Binding-site contacts:
Ligand atom C30 contacts residue GLY50 of chain 1.A at 3.3 Å.
Ligand atom C15 contacts residue ASP48 of chain 1.A at 3.4 Å.
Ligand atom O27 contacts residue TYR87 of chain 1.A at 3.3 Å.
Ligand atom C37 contacts residue PRO86 of chain 1.A at 3.5 Å (hydrophobic).
Ligand atom C8 contacts residue GLY246 of chain 1.A at 3.5 Å.
Ligand atom F52 contacts residue GLN89 of chain 1.A at 3.4 Å.
Ligand atom C19 contacts residue THR247 of chain 1.A at 3.1 Å.
Ligand atom N28 contacts residue GLY50 of chain 1.A at 3.0 Å (h-bond).
Ligand atom N53 contacts residue PHE124 of chain 1.A at 2.8 Å (h-bond).
Ligand atom O50 contacts residue TYR87 of chain 1.A at 3.4 Å.
Ligand atom O50 contacts residue GLY50 of chain 1.A at 3.5 Å (h-bond).
Ligand atom C8 contacts residue LEU46 of chain 1.A at 3.5 Å (hydrophobic).
Ligand atom O26 contacts residue GLN89 of chain 1.A at 3.4 Å (h-bond).
Ligand atom C41 contacts residue THR88 of chain 1.A at 3.3 Å.
Ligand atom BR1 contacts residue TRP131 of chain 1.A at 3.6 Å.
Ligand atom F44 contacts residue SER51 of chain 1.A at 3.6 Å.
Ligand atom C23 contacts residue GLY246 of chain 1.A at 3.3 Å.
Ligand atom N28 contacts residue ASP244 of chain 1.A at 2.8 Å (salt-bridge).
Ligand atom C34 contacts residue TYR214 of chain 1.A at 3.8 Å (hydrophobic).
Ligand atom C19 contacts residue ASP244 of chain 1.A at 3.3 Å.
Ligand atom C46 contacts residue ILE142 of chain 1.A at 3.7 Å (hydrophobic).
Ligand atom O50 contacts residue SER51 of chain 1.A at 3.5 Å.
Ligand atom N53 contacts residue ILE126 of chain 1.A at 3.8 Å.
Ligand atom C39 contacts residue THR88 of chain 1.A at 3.6 Å.
Ligand atom O26 contacts residue THR247 of chain 1.A at 3.5 Å (h-bond).
Ligand atom F44 contacts residue GLY50 of chain 1.A at 3.8 Å.
Ligand atom C17 contacts residue ASP244 of chain 1.A at 3.4 Å.
Ligand atom C3 contacts residue PHE124 of chain 1.A at 3.8 Å (hydrophobic).
Ligand atom C10 contacts residue ILE134 of chain 1.A at 3.8 Å (hydrophobic).
Ligand atom O50 contacts residue ASP48 of chain 1.A at 2.6 Å (salt-bridge).
Ligand atom C30 contacts residue ASP244 of chain 1.A at 3.5 Å.
Ligand atom C34 contacts residue GLY50 of chain 1.A at 3.2 Å.
Ligand atom F52 contacts residue PHE124 of chain 1.A at 3.1 Å.
Ligand atom F45 contacts residue VAL85 of chain 1.A at 3.7 Å.
Ligand atom O27 contacts residue GLN89 of chain 1.A at 3.6 Å (h-bond).
Ligand atom C13 contacts residue TYR87 of chain 1.A at 3.8 Å (hydrophobic).
Ligand atom C33 contacts residue GLY50 of chain 1.A at 3.8 Å.
Ligand atom C10 contacts residue ASP48 of chain 1.A at 3.4 Å.
Ligand atom O27 contacts residue THR88 of chain 1.A at 3.0 Å (h-bond).
Ligand atom C4 contacts residue PHE124 of chain 1.A at 3.7 Å (hydrophobic).

The small molecule below binds the protein below.
Small molecule (SMILES): CC(F)(F)c1cccc(CN[C@H]2CS(=O)(=O)C[C@@H](Cc3cc(F)c(N)c(Br)c3)[C@@H]2O)c1

Sequence of chain 1.A:
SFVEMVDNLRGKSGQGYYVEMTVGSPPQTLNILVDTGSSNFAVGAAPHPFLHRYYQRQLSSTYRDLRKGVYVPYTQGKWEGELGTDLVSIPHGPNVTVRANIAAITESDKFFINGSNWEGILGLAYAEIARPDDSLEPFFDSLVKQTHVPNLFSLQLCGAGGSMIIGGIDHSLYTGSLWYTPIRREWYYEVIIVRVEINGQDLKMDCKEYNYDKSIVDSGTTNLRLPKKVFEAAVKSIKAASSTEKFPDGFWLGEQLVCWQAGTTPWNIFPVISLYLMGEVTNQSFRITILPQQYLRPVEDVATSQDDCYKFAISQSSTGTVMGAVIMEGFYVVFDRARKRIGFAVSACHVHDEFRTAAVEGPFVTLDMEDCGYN